Sequence of chain 1.A:
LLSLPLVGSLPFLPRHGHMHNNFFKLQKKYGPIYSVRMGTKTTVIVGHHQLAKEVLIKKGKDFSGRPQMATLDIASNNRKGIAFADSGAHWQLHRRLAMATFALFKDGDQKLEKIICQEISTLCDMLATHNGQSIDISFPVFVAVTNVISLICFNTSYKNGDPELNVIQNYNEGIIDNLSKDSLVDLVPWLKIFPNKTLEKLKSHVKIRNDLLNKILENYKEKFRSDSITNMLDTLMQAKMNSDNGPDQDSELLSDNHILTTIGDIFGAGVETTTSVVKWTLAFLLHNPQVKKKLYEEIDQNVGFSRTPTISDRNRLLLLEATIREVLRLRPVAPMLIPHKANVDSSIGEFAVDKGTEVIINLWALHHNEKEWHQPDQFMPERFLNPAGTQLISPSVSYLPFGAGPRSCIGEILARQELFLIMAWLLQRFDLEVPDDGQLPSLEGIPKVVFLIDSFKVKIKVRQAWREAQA

Binding-site contacts:
Ligand atom F15 contacts residue ALA87 of chain 1.A at 3.3 Å.
Ligand atom C13 contacts residue ALA87 of chain 1.A at 3.8 Å (hydrophobic).
Ligand atom N27 contacts residue HEM1 of chain 1.E at 2.2 Å.
Ligand atom O12 contacts residue GLY283 of chain 1.A at 3.7 Å.
Ligand atom F14 contacts residue ALA87 of chain 1.A at 3.2 Å.
Ligand atom N26 contacts residue HEM1 of chain 1.E at 3.1 Å.
Ligand atom C03 contacts residue ILE353 of chain 1.A at 3.7 Å (hydrophobic).
Ligand atom C23 contacts residue VAL464 of chain 1.A at 3.6 Å (hydrophobic).
Ligand atom F20 contacts residue GLU287 of chain 1.A at 3.4 Å.
Ligand atom O12 contacts residue GLY279 of chain 1.A at 3.7 Å.
Ligand atom N26 contacts residue ALA284 of chain 1.A at 3.6 Å.
Ligand atom F20 contacts residue GLY283 of chain 1.A at 3.2 Å.
Ligand atom C08 contacts residue ALA284 of chain 1.A at 3.4 Å (hydrophobic).
Ligand atom C13 contacts residue ARG221 of chain 1.A at 3.7 Å.
Ligand atom C07 contacts residue ALA284 of chain 1.A at 3.4 Å (hydrophobic).
Ligand atom O17 contacts residue ILE187 of chain 1.A at 3.4 Å.
Ligand atom F19 contacts residue ASN184 of chain 1.A at 2.8 Å.
Ligand atom C01 contacts residue ALA349 of chain 1.A at 3.4 Å (hydrophobic).
Ligand atom C09 contacts residue ALA284 of chain 1.A at 3.6 Å (hydrophobic).
Ligand atom C10 contacts residue ALA284 of chain 1.A at 3.7 Å (hydrophobic).
Ligand atom C25 contacts residue THR288 of chain 1.A at 2.9 Å.
Ligand atom C25 contacts residue ALA284 of chain 1.A at 3.5 Å (hydrophobic).
Ligand atom F15 contacts residue ARG221 of chain 1.A at 3.9 Å.
Ligand atom N26 contacts residue THR288 of chain 1.A at 3.0 Å (h-bond).
Ligand atom C03 contacts residue VAL464 of chain 1.A at 3.4 Å (hydrophobic).
Ligand atom F14 contacts residue ILE187 of chain 1.A at 3.4 Å.
Ligand atom F20 contacts residue ILE188 of chain 1.A at 3.5 Å.
Ligand atom O05 contacts residue VAL464 of chain 1.A at 2.9 Å (h-bond).
Ligand atom C16 contacts residue GLY283 of chain 1.A at 3.7 Å.
Ligand atom N28 contacts residue HEM1 of chain 1.E at 3.2 Å (h-bond).
Ligand atom C22 contacts residue ALA284 of chain 1.A at 3.9 Å (hydrophobic).
Ligand atom F15 contacts residue ASP280 of chain 1.A at 3.0 Å.
Ligand atom C11 contacts residue GLY283 of chain 1.A at 3.6 Å.
Ligand atom C18 contacts residue ILE187 of chain 1.A at 3.9 Å (hydrophobic).
Ligand atom C22 contacts residue GLY283 of chain 1.A at 3.9 Å.
Ligand atom C18 contacts residue ILE188 of chain 1.A at 3.6 Å (hydrophobic).
Ligand atom C21 contacts residue GLY283 of chain 1.A at 3.6 Å.
Ligand atom C02 contacts residue ILE353 of chain 1.A at 3.8 Å (hydrophobic).
Ligand atom O05 contacts residue VAL465 of chain 1.A at 3.5 Å.
Ligand atom C10 contacts residue GLY283 of chain 1.A at 3.8 Å.

A protein and the small-molecule ligand that binds it are described below.
Small molecule (SMILES): CC(C)[C@](O)(c1ccc2cc(OC(F)F)c(OC(F)F)cc2c1)c1c[nH]nn1